Binding-site contacts:
Ligand atom C6 contacts residue PHE150 of chain 1.B at 3.8 Å (hydrophobic).
Ligand atom O6 contacts residue VAL151 of chain 1.B at 3.0 Å (h-bond).
Ligand atom O1 contacts residue THR104 of chain 1.B at 3.9 Å.
Ligand atom C6 contacts residue LEU102 of chain 1.B at 3.6 Å (hydrophobic).
Ligand atom O6 contacts residue ASP153 of chain 1.B at 2.6 Å (salt-bridge).
Ligand atom C3 contacts residue THR104 of chain 1.B at 4.1 Å.
Ligand atom O4 contacts residue THR104 of chain 1.B at 4.4 Å.
Ligand atom C4 contacts residue GLY27 of chain 1.B at 3.5 Å.
Ligand atom C5 contacts residue ASP153 of chain 1.B at 3.9 Å.
Ligand atom O3 contacts residue GLY27 of chain 1.B at 3.2 Å (h-bond).
Ligand atom C6 contacts residue VAL108 of chain 1.B at 4.0 Å (hydrophobic).
Ligand atom O1 contacts residue PHE150 of chain 1.B at 4.5 Å.
Ligand atom C4 contacts residue GLY26 of chain 1.B at 4.3 Å.
Ligand atom C4 contacts residue ASP153 of chain 1.B at 3.4 Å.
Ligand atom C6 contacts residue ASP153 of chain 1.B at 3.4 Å.
Ligand atom O3 contacts residue GLY26 of chain 1.B at 4.0 Å.
Ligand atom C6 contacts residue VAL151 of chain 1.B at 3.7 Å (hydrophobic).
Ligand atom O2 contacts residue GLY149 of chain 1.B at 3.7 Å.
Ligand atom O4 contacts residue GLY27 of chain 1.B at 3.4 Å (h-bond).
Ligand atom O6 contacts residue PHE150 of chain 1.B at 2.9 Å (h-bond).
Ligand atom C5 contacts residue LEU102 of chain 1.B at 4.1 Å (hydrophobic).
Ligand atom O1 contacts residue LEU102 of chain 1.B at 4.2 Å.
Ligand atom O5 contacts residue GLY149 of chain 1.B at 4.0 Å.
Ligand atom O4 contacts residue ASP153 of chain 1.B at 2.5 Å (salt-bridge).
Ligand atom O5 contacts residue LEU102 of chain 1.B at 4.5 Å.
Ligand atom O6 contacts residue GLY149 of chain 1.B at 3.4 Å (h-bond).
Ligand atom O5 contacts residue PHE150 of chain 1.B at 3.0 Å (h-bond).
Ligand atom O4 contacts residue GLY26 of chain 1.B at 3.5 Å.
Ligand atom C3 contacts residue GLY27 of chain 1.B at 4.0 Å.
Ligand atom O2 contacts residue PHE150 of chain 1.B at 4.1 Å.
Ligand atom C5 contacts residue PHE150 of chain 1.B at 3.9 Å (hydrophobic).
Ligand atom O2 contacts residue GLY27 of chain 1.B at 4.3 Å.
Ligand atom O6 contacts residue SER148 of chain 1.B at 4.5 Å.
Ligand atom C1 contacts residue PHE150 of chain 1.B at 3.9 Å (hydrophobic).

Sequence of chain 1.B:
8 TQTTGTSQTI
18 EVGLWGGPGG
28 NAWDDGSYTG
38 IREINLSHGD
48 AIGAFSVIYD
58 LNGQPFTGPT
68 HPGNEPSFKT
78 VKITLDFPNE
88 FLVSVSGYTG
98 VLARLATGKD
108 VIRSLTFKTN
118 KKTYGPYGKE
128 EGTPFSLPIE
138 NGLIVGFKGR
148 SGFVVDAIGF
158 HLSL

The protein below binds the small molecule below.
Small molecule (SMILES): OC[C@H]1O[C@H](O)[C@@H](O)[C@@H](O)[C@@H]1O